Sequence of chain 1.A:
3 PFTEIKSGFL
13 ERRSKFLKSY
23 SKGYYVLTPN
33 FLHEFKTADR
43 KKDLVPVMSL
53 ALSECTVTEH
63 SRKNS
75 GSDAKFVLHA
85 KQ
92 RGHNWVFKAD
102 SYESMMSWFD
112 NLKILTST

Binding-site contacts:
Ligand atom P contacts residue ILE115 of chain 2.A at 4.0 Å.
Ligand atom OG contacts residue PHE4 of chain 1.A at 3.8 Å.
Ligand atom CA contacts residue PHE4 of chain 1.A at 4.5 Å (hydrophobic).
Ligand atom O2P contacts residue PHE4 of chain 1.A at 2.5 Å.
Ligand atom O3P contacts residue ASN32 of chain 2.B at 4.4 Å.
Ligand atom P contacts residue PHE4 of chain 1.A at 2.3 Å.
Ligand atom O2P contacts residue ILE115 of chain 2.A at 4.0 Å.
Ligand atom O3P contacts residue ILE115 of chain 2.A at 3.2 Å.
Ligand atom O1P contacts residue PHE4 of chain 1.A at 2.0 Å.
Ligand atom O3P contacts residue PHE4 of chain 1.A at 2.2 Å.
Ligand atom P contacts residue ASN112 of chain 2.A at 4.3 Å.
Ligand atom O2P contacts residue ASP111 of chain 2.A at 4.4 Å.
Ligand atom N contacts residue PHE4 of chain 1.A at 3.8 Å.
Ligand atom O2P contacts residue ASN112 of chain 2.A at 2.9 Å (h-bond).
Ligand atom CB contacts residue ASP111 of chain 2.A at 4.1 Å.

A small-molecule ligand and the protein it binds are described below.
Small molecule (SMILES): N[C@@H](COP(=O)(O)O)C(=O)O

Sequence of chain 2.B:
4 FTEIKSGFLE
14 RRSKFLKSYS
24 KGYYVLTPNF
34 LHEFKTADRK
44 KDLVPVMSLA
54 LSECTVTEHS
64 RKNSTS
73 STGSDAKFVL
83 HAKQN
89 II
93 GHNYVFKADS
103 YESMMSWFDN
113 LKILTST

Sequence of chain 2.A:
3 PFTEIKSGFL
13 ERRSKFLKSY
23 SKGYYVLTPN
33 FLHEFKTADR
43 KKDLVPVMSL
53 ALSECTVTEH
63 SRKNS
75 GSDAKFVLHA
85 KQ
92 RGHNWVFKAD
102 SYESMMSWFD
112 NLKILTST